A small-molecule ligand and the protein it binds are described below.
Small molecule (SMILES): Oc1cccc2nc(CCc3cccc(Cl)c3)[nH]c12

Sequence of chain 1.A:
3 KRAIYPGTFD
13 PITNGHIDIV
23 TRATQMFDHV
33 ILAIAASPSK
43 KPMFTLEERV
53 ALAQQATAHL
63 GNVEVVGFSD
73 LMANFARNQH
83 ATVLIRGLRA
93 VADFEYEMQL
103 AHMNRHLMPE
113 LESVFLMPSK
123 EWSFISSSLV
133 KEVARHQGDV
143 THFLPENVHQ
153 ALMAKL

Binding-site contacts:
Ligand atom C6 contacts residue ASP72 of chain 1.A at 3.8 Å.
Ligand atom C2 contacts residue LEU102 of chain 1.A at 3.8 Å (hydrophobic).
Ligand atom C contacts residue MET74 of chain 1.A at 3.8 Å (hydrophobic).
Ligand atom C13 contacts residue ALA37 of chain 1.A at 3.5 Å (hydrophobic).
Ligand atom C1 contacts residue LEU109 of chain 1.A at 3.6 Å (hydrophobic).
Ligand atom O contacts residue ASN106 of chain 1.A at 2.7 Å (h-bond).
Ligand atom C contacts residue ASN106 of chain 1.A at 3.1 Å.
Ligand atom C contacts residue LEU73 of chain 1.A at 3.6 Å (hydrophobic).
Ligand atom C14 contacts residue MET74 of chain 1.A at 3.7 Å (hydrophobic).
Ligand atom N contacts residue GLU134 of chain 2.A at 3.1 Å (salt-bridge).
Ligand atom CL contacts residue PRO8 of chain 1.A at 3.8 Å.
Ligand atom C6 contacts residue HIS138 of chain 2.A at 3.2 Å.
Ligand atom C13 contacts residue MET74 of chain 1.A at 3.8 Å (hydrophobic).
Ligand atom C3 contacts residue VAL135 of chain 2.A at 3.8 Å (hydrophobic).
Ligand atom CL contacts residue MET74 of chain 1.A at 3.5 Å.
Ligand atom C11 contacts residue SO41 of chain 1.G at 3.4 Å.
Ligand atom C7 contacts residue ASP72 of chain 1.A at 3.4 Å.
Ligand atom N1 contacts residue MET74 of chain 1.A at 2.9 Å (h-bond).
Ligand atom O contacts residue LEU73 of chain 1.A at 3.5 Å.
Ligand atom C10 contacts residue SER39 of chain 1.A at 3.4 Å.
Ligand atom C1 contacts residue ASN106 of chain 1.A at 3.0 Å.
Ligand atom C12 contacts residue MET74 of chain 1.A at 3.9 Å (hydrophobic).
Ligand atom N1 contacts residue LEU73 of chain 1.A at 3.6 Å.
Ligand atom CL contacts residue GLY9 of chain 1.A at 3.5 Å.
Ligand atom O contacts residue ALA75 of chain 1.A at 3.0 Å (h-bond).
Ligand atom C9 contacts residue GLU134 of chain 2.A at 3.8 Å.
Ligand atom C11 contacts residue ALA37 of chain 1.A at 3.7 Å (hydrophobic).
Ligand atom C2 contacts residue MET105 of chain 1.A at 3.7 Å (hydrophobic).
Ligand atom C13 contacts residue PHE70 of chain 1.A at 3.8 Å (hydrophobic).
Ligand atom C12 contacts residue SO41 of chain 1.G at 3.9 Å.
Ligand atom O contacts residue MET74 of chain 1.A at 3.3 Å.
Ligand atom C3 contacts residue LEU102 of chain 1.A at 3.6 Å (hydrophobic).
Ligand atom CL contacts residue SO41 of chain 1.G at 3.4 Å.
Ligand atom C14 contacts residue LEU73 of chain 1.A at 3.7 Å (hydrophobic).
Ligand atom C11 contacts residue SER39 of chain 1.A at 3.8 Å.
Ligand atom C12 contacts residue ALA37 of chain 1.A at 3.4 Å (hydrophobic).
Ligand atom O contacts residue LEU109 of chain 1.A at 3.8 Å.
Ligand atom C1 contacts residue MET105 of chain 1.A at 3.9 Å (hydrophobic).
Ligand atom C2 contacts residue VAL135 of chain 2.A at 3.7 Å (hydrophobic).
Ligand atom C8 contacts residue ALA37 of chain 1.A at 3.8 Å (hydrophobic).

Sequence of chain 2.A:
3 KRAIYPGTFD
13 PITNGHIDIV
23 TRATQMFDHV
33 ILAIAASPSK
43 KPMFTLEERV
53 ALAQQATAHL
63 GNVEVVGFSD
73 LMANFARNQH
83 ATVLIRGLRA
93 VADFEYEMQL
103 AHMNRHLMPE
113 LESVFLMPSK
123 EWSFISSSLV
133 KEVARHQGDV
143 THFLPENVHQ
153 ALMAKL